A protein and the small-molecule ligand that binds it are described below.
Small molecule (SMILES): CC(=O)N[C@@H]1[C@@H](O)[C@H](O)[C@@H](CO)O[C@H]1O

Sequence of chain 1.M:
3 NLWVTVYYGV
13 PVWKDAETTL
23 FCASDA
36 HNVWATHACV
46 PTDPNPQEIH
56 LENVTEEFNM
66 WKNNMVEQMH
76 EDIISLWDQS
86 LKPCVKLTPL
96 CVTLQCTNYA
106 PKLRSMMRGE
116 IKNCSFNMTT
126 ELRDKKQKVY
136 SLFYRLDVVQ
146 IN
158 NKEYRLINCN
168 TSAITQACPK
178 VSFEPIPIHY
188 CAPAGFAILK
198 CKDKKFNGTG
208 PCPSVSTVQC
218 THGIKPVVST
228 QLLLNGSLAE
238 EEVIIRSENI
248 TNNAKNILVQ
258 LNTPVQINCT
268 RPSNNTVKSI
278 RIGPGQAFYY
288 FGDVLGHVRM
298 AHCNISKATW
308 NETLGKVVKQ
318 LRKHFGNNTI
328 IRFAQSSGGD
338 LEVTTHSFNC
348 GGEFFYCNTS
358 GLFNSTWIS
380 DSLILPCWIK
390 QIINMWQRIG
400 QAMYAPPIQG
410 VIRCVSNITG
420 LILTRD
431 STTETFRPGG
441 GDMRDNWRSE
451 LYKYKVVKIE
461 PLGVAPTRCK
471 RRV

Binding-site contacts:
Ligand atom C5 contacts residue ASN167 of chain 1.M at 3.7 Å.
Ligand atom O3 contacts residue VAL144 of chain 1.M at 4.0 Å.
Ligand atom C1 contacts residue ASN167 of chain 1.M at 1.4 Å.
Ligand atom N2 contacts residue VAL144 of chain 1.M at 4.4 Å.
Ligand atom C7 contacts residue VAL144 of chain 1.M at 3.9 Å (hydrophobic).
Ligand atom O7 contacts residue ASN167 of chain 1.M at 3.7 Å.
Ligand atom O7 contacts residue VAL144 of chain 1.M at 4.0 Å.
Ligand atom C8 contacts residue VAL144 of chain 1.M at 3.9 Å (hydrophobic).
Ligand atom C7 contacts residue ASN167 of chain 1.M at 3.4 Å.
Ligand atom C7 contacts residue ILE164 of chain 1.M at 3.9 Å (hydrophobic).
Ligand atom C8 contacts residue ILE164 of chain 1.M at 3.6 Å (hydrophobic).
Ligand atom C8 contacts residue CYS166 of chain 1.M at 4.3 Å (hydrophobic).
Ligand atom N2 contacts residue ASN167 of chain 1.M at 2.8 Å (h-bond).
Ligand atom C8 contacts residue ARG162 of chain 1.M at 3.5 Å.
Ligand atom C8 contacts residue ASN167 of chain 1.M at 3.8 Å.
Ligand atom C8 contacts residue LEU163 of chain 1.M at 3.5 Å (hydrophobic).
Ligand atom C2 contacts residue ASN167 of chain 1.M at 2.4 Å.
Ligand atom O5 contacts residue ASN167 of chain 1.M at 2.4 Å (h-bond).
Ligand atom C4 contacts residue ASN167 of chain 1.M at 4.1 Å.
Ligand atom C3 contacts residue ASN167 of chain 1.M at 3.7 Å.
Ligand atom O7 contacts residue ILE164 of chain 1.M at 3.5 Å (h-bond).